Binding-site contacts:
Ligand atom O7 contacts residue ASN44 of chain 2.B at 3.9 Å.
Ligand atom C1 contacts residue ASN44 of chain 2.B at 1.4 Å.
Ligand atom O6 contacts residue ASN44 of chain 2.B at 3.9 Å.
Ligand atom C2 contacts residue GLN47 of chain 2.B at 3.6 Å.
Ligand atom C5 contacts residue GLN47 of chain 2.B at 3.7 Å.
Ligand atom C5 contacts residue ASN44 of chain 2.B at 3.7 Å.
Ligand atom C1 contacts residue GLN47 of chain 2.B at 2.4 Å.
Ligand atom O7 contacts residue GLU5 of chain 2.A at 3.8 Å.
Ligand atom C7 contacts residue ASN44 of chain 2.B at 3.5 Å.
Ligand atom N2 contacts residue ASN44 of chain 2.B at 2.8 Å (h-bond).
Ligand atom N2 contacts residue GLN47 of chain 2.B at 3.9 Å.
Ligand atom C4 contacts residue ASN44 of chain 2.B at 4.3 Å.
Ligand atom C2 contacts residue ASN44 of chain 2.B at 2.5 Å.
Ligand atom O5 contacts residue ASN44 of chain 2.B at 2.4 Å (h-bond).
Ligand atom C3 contacts residue GLN47 of chain 2.B at 4.0 Å.
Ligand atom C3 contacts residue ASN44 of chain 2.B at 3.8 Å.
Ligand atom O5 contacts residue GLN47 of chain 2.B at 3.2 Å (h-bond).

Sequence of chain 2.A:
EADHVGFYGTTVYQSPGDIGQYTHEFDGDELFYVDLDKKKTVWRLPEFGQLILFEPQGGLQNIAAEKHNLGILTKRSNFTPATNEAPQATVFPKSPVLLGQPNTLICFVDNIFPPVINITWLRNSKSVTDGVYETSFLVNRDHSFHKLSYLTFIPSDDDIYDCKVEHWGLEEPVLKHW

A small-molecule ligand and the protein it binds are described below.
Small molecule (SMILES): CC(=O)N[C@@H]1[C@@H](O)[C@H](O)[C@@H](CO)O[C@H]1O

Sequence of chain 2.B:
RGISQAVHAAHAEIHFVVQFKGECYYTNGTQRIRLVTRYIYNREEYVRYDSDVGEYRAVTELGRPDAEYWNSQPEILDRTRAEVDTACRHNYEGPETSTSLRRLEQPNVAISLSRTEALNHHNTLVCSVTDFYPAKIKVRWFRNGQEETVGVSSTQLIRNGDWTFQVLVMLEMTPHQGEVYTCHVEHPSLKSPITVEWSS